Sequence of chain 1.E:
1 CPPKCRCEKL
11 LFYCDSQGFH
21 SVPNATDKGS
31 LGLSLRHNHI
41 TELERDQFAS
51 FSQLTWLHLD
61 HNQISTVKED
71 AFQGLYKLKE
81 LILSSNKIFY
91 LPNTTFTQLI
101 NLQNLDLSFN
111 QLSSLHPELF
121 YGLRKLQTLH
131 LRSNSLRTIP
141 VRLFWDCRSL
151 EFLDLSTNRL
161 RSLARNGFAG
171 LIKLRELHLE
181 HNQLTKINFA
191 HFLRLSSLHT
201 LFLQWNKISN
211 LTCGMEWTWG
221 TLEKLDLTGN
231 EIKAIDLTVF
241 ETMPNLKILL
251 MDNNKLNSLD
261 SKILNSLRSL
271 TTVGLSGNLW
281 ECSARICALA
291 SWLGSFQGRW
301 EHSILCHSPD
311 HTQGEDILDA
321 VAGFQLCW

The small molecule below binds the protein below.
Small molecule (SMILES): CC(=O)N[C@@H]1[C@@H](O)[C@H](O)[C@@H](CO)O[C@H]1O

Binding-site contacts:
Ligand atom C4 contacts residue ASN93 of chain 1.E at 4.0 Å.
Ligand atom C7 contacts residue THR94 of chain 1.E at 4.3 Å.
Ligand atom C1 contacts residue ASN93 of chain 1.E at 1.4 Å.
Ligand atom C2 contacts residue GLU118 of chain 1.E at 4.0 Å.
Ligand atom N2 contacts residue GLU118 of chain 1.E at 4.3 Å.
Ligand atom C7 contacts residue GLU118 of chain 1.E at 3.8 Å.
Ligand atom C3 contacts residue ASN93 of chain 1.E at 3.7 Å.
Ligand atom O5 contacts residue ASN93 of chain 1.E at 2.2 Å (h-bond).
Ligand atom C5 contacts residue ASN93 of chain 1.E at 3.6 Å.
Ligand atom N2 contacts residue THR94 of chain 1.E at 4.4 Å.
Ligand atom C8 contacts residue THR94 of chain 1.E at 4.1 Å.
Ligand atom O7 contacts residue ASN93 of chain 1.E at 3.3 Å (h-bond).
Ligand atom C7 contacts residue ASN93 of chain 1.E at 3.4 Å.
Ligand atom O7 contacts residue GLU118 of chain 1.E at 2.8 Å (salt-bridge).
Ligand atom C1 contacts residue HIS116 of chain 1.E at 4.2 Å.
Ligand atom O3 contacts residue GLU118 of chain 1.E at 4.3 Å.
Ligand atom N2 contacts residue ASN93 of chain 1.E at 3.0 Å (h-bond).
Ligand atom O5 contacts residue HIS116 of chain 1.E at 3.6 Å.
Ligand atom C2 contacts residue ASN93 of chain 1.E at 2.3 Å.